Binding-site contacts:
Ligand atom C01 contacts residue GLU377 of chain 1.B at 3.5 Å.
Ligand atom C11 contacts residue FAD1 of chain 1.J at 3.2 Å.
Ligand atom N12 contacts residue TRP407 of chain 1.B at 2.8 Å (h-bond).
Ligand atom C04 contacts residue FAD1 of chain 1.J at 3.5 Å.
Ligand atom C09 contacts residue LEU235 of chain 1.B at 4.1 Å (hydrophobic).
Ligand atom C01 contacts residue PHE406 of chain 1.B at 3.7 Å (hydrophobic).
Ligand atom C05 contacts residue FAD1 of chain 1.J at 3.5 Å.
Ligand atom C13 contacts residue PHE234 of chain 1.B at 3.8 Å (hydrophobic).
Ligand atom C08 contacts residue GLU238 of chain 1.B at 4.0 Å.
Ligand atom C08 contacts residue FAD1 of chain 1.J at 3.2 Å.
Ligand atom N12 contacts residue PHE234 of chain 1.B at 3.9 Å.
Ligand atom C09 contacts residue GLU238 of chain 1.B at 3.3 Å.
Ligand atom C02 contacts residue PHE234 of chain 1.B at 3.7 Å (hydrophobic).
Ligand atom C07 contacts residue LEU235 of chain 1.B at 3.8 Å (hydrophobic).
Ligand atom C10 contacts residue PHE234 of chain 1.B at 3.4 Å (hydrophobic).
Ligand atom C08 contacts residue SER100 of chain 1.B at 4.1 Å.
Ligand atom C09 contacts residue PHE234 of chain 1.B at 3.6 Å (hydrophobic).
Ligand atom C04 contacts residue PHE234 of chain 1.B at 3.9 Å (hydrophobic).
Ligand atom N03 contacts residue PHE234 of chain 1.B at 3.9 Å.
Ligand atom N03 contacts residue GLU377 of chain 1.B at 4.0 Å.
Ligand atom N12 contacts residue GLU238 of chain 1.B at 2.8 Å (salt-bridge).
Ligand atom C13 contacts residue TRP407 of chain 1.B at 3.4 Å (hydrophobic).
Ligand atom C01 contacts residue PHE234 of chain 1.B at 4.0 Å (hydrophobic).
Ligand atom C08 contacts residue LEU235 of chain 1.B at 3.6 Å (hydrophobic).
Ligand atom N12 contacts residue LYS101 of chain 1.B at 4.1 Å.
Ligand atom C07 contacts residue FAD1 of chain 1.J at 3.6 Å.
Ligand atom F06 contacts residue FAD1 of chain 1.J at 3.9 Å.
Ligand atom N12 contacts residue FAD1 of chain 1.J at 3.0 Å (h-bond).
Ligand atom C09 contacts residue SER100 of chain 1.B at 4.2 Å.
Ligand atom C11 contacts residue PHE234 of chain 1.B at 3.6 Å (hydrophobic).
Ligand atom C01 contacts residue FAD1 of chain 1.J at 3.8 Å.
Ligand atom C09 contacts residue FAD1 of chain 1.J at 3.2 Å.
Ligand atom C13 contacts residue FAD1 of chain 1.J at 3.4 Å.
Ligand atom N12 contacts residue SER408 of chain 1.B at 3.6 Å.
Ligand atom N03 contacts residue FAD1 of chain 1.J at 3.6 Å.
Ligand atom C11 contacts residue TRP407 of chain 1.B at 3.5 Å (hydrophobic).
Ligand atom C01 contacts residue HIS378 of chain 1.B at 3.4 Å.
Ligand atom C10 contacts residue FAD1 of chain 1.J at 3.3 Å.
Ligand atom C02 contacts residue FAD1 of chain 1.J at 3.5 Å.
Ligand atom C11 contacts residue GLU238 of chain 1.B at 4.0 Å.

A small-molecule ligand and the protein it binds are described below.
Small molecule (SMILES): Cc1cc(N)c2cccc(F)c2n1

Sequence of chain 1.B:
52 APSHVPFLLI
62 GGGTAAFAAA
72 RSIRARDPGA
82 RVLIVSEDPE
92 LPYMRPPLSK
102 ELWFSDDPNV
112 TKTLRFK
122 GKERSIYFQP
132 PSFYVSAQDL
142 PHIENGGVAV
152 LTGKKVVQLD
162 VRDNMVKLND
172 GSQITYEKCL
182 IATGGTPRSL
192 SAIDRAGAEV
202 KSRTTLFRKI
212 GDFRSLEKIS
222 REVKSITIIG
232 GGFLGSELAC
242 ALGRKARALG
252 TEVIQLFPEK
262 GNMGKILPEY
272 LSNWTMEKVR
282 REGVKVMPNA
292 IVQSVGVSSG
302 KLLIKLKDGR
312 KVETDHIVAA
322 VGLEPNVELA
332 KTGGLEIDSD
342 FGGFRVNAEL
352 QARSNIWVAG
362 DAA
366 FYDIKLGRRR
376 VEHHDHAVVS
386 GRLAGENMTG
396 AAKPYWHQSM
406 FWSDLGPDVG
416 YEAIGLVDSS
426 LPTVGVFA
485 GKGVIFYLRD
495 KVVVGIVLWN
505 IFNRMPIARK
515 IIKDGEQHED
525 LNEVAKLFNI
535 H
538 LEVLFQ